Sequence of chain 1.D:
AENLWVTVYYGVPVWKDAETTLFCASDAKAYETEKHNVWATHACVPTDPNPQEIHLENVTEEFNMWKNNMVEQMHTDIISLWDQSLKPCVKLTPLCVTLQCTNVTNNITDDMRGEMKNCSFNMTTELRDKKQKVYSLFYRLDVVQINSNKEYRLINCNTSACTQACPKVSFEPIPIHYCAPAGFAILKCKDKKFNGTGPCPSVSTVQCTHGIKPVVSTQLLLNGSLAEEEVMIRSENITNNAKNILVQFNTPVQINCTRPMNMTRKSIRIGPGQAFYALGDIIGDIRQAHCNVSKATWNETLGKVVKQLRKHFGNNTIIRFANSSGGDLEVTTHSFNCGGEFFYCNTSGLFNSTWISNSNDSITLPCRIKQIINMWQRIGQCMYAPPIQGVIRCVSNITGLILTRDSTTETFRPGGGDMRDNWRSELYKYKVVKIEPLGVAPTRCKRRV

The small molecule below binds the protein below.
Small molecule (SMILES): CC(=O)N[C@@H]1[C@@H](O)[C@H](O)[C@@H](CO)O[C@H]1O

Binding-site contacts:
Ligand atom N2 contacts residue ASN332 of chain 1.D at 2.9 Å (h-bond).
Ligand atom C7 contacts residue ASN332 of chain 1.D at 3.8 Å.
Ligand atom O7 contacts residue TRP388 of chain 1.D at 3.5 Å.
Ligand atom C3 contacts residue ASN332 of chain 1.D at 3.8 Å.
Ligand atom O5 contacts residue ASN332 of chain 1.D at 2.4 Å (h-bond).
Ligand atom O7 contacts residue ASN332 of chain 1.D at 3.6 Å.
Ligand atom C5 contacts residue ASN332 of chain 1.D at 3.7 Å.
Ligand atom C4 contacts residue ASN332 of chain 1.D at 4.2 Å.
Ligand atom C1 contacts residue ASN332 of chain 1.D at 1.4 Å.
Ligand atom C2 contacts residue ASN332 of chain 1.D at 2.5 Å.
Ligand atom O3 contacts residue TRP388 of chain 1.D at 4.2 Å.